Binding-site contacts:
Ligand atom O1S contacts residue THR226 of chain 56.A at 4.3 Å.
Ligand atom S1 contacts residue ARG98 of chain 56.A at 4.4 Å.
Ligand atom C3 contacts residue ARG224 of chain 56.A at 3.5 Å.
Ligand atom C1 contacts residue ARG224 of chain 56.A at 3.8 Å.
Ligand atom C1 contacts residue ARG98 of chain 56.A at 3.2 Å.
Ligand atom C3 contacts residue TRP117 of chain 56.A at 3.5 Å (hydrophobic).
Ligand atom N1 contacts residue ARG98 of chain 56.A at 4.3 Å.
Ligand atom C16 contacts residue ARG224 of chain 56.A at 4.0 Å.
Ligand atom O3S contacts residue THR226 of chain 56.A at 4.0 Å.
Ligand atom C16 contacts residue TRP117 of chain 56.A at 3.7 Å (hydrophobic).
Ligand atom N1 contacts residue TRP117 of chain 56.A at 4.1 Å.
Ligand atom N1 contacts residue ARG224 of chain 56.A at 4.2 Å.
Ligand atom C13 contacts residue ARG224 of chain 56.A at 4.1 Å.
Ligand atom C14 contacts residue ARG224 of chain 56.A at 4.5 Å.
Ligand atom O1S contacts residue ARG98 of chain 56.A at 3.6 Å.
Ligand atom C2 contacts residue ARG98 of chain 56.A at 3.4 Å.
Ligand atom C15 contacts residue TRP117 of chain 56.A at 4.2 Å (hydrophobic).
Ligand atom O1S contacts residue ASP228 of chain 56.A at 3.6 Å.
Ligand atom C15 contacts residue ARG224 of chain 56.A at 3.3 Å.
Ligand atom C2 contacts residue ARG224 of chain 56.A at 3.8 Å.
Ligand atom C3 contacts residue ARG98 of chain 56.A at 3.2 Å.

A protein and the small-molecule ligand that binds it are described below.
Small molecule (SMILES): CCCCCCCCCCCC[N+](C)(C)CCCS(=O)(=O)O

Sequence of chain 56.A:
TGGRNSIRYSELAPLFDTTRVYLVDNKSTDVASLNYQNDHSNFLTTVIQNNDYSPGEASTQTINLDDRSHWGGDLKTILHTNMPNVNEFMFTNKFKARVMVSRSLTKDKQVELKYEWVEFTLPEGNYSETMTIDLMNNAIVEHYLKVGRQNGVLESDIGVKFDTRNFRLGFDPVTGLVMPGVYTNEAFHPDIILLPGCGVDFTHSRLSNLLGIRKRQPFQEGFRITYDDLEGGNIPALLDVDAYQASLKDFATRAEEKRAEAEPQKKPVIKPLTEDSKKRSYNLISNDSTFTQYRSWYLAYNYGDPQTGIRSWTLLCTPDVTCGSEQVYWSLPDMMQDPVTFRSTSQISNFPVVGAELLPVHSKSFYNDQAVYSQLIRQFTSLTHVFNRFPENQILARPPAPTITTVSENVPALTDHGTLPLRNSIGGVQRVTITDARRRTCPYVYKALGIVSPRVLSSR